Binding-site contacts:
Ligand atom CAV contacts residue ALA218 of chain 1.B at 3.7 Å (hydrophobic).
Ligand atom CAE contacts residue MET181 of chain 1.B at 3.5 Å (hydrophobic).
Ligand atom CL contacts residue GLY116 of chain 1.B at 3.5 Å.
Ligand atom CAU contacts residue NAD1 of chain 1.G at 3.5 Å.
Ligand atom CAR contacts residue NAD1 of chain 1.G at 3.5 Å.
Ligand atom NAX contacts residue GLU239 of chain 1.B at 3.8 Å.
Ligand atom CAI contacts residue TYR178 of chain 1.B at 3.2 Å (hydrophobic).
Ligand atom CAH contacts residue NAD1 of chain 1.G at 3.6 Å.
Ligand atom NAN contacts residue GLU239 of chain 1.B at 2.6 Å (salt-bridge).
Ligand atom CAD contacts residue MET181 of chain 1.B at 3.6 Å (hydrophobic).
Ligand atom CAQ contacts residue TYR178 of chain 1.B at 3.3 Å (hydrophobic).
Ligand atom CAG contacts residue ILE222 of chain 1.B at 3.7 Å (hydrophobic).
Ligand atom CAI contacts residue NAD1 of chain 1.G at 3.4 Å.
Ligand atom CAE contacts residue PHE117 of chain 1.B at 3.5 Å (hydrophobic).
Ligand atom OAP contacts residue NAD1 of chain 1.G at 3.5 Å.
Ligand atom CAQ contacts residue NAD1 of chain 1.G at 3.5 Å.
Ligand atom CAD contacts residue MET123 of chain 1.B at 3.8 Å (hydrophobic).
Ligand atom CAC contacts residue MET118 of chain 1.B at 3.9 Å (hydrophobic).
Ligand atom CAL contacts residue PRO176 of chain 1.B at 3.2 Å (hydrophobic).
Ligand atom CAL contacts residue ALA177 of chain 1.B at 3.8 Å (hydrophobic).
Ligand atom CAT contacts residue GLU239 of chain 1.B at 3.6 Å.
Ligand atom OAP contacts residue ALA218 of chain 1.B at 3.7 Å.
Ligand atom CAS contacts residue ALA218 of chain 1.B at 3.6 Å (hydrophobic).
Ligand atom CAJ contacts residue TYR178 of chain 1.B at 3.6 Å (hydrophobic).
Ligand atom OAA contacts residue TYR178 of chain 1.B at 2.6 Å (h-bond).
Ligand atom CAL contacts residue TYR178 of chain 1.B at 3.7 Å (hydrophobic).
Ligand atom CAG contacts residue NAD1 of chain 1.G at 3.3 Å.
Ligand atom CAE contacts residue GLY116 of chain 1.B at 3.5 Å.
Ligand atom CL contacts residue NAD1 of chain 1.G at 3.6 Å.
Ligand atom CAM contacts residue NAD1 of chain 1.G at 3.6 Å.
Ligand atom NAO contacts residue GLU239 of chain 1.B at 2.9 Å (salt-bridge).
Ligand atom CAS contacts residue MET181 of chain 1.B at 3.9 Å (hydrophobic).
Ligand atom CAT contacts residue ILE222 of chain 1.B at 3.6 Å (hydrophobic).
Ligand atom OAA contacts residue NAD1 of chain 1.G at 2.5 Å (h-bond).
Ligand atom NAN contacts residue ILE222 of chain 1.B at 3.8 Å.
Ligand atom CL contacts residue ALA218 of chain 1.B at 3.5 Å.
Ligand atom CAM contacts residue PHE169 of chain 1.B at 3.5 Å (hydrophobic).
Ligand atom CAC contacts residue MET181 of chain 1.B at 3.5 Å (hydrophobic).
Ligand atom CAK contacts residue LEU238 of chain 1.B at 3.3 Å (hydrophobic).
Ligand atom CAJ contacts residue ILE222 of chain 1.B at 3.6 Å (hydrophobic).

Sequence of chain 1.B:
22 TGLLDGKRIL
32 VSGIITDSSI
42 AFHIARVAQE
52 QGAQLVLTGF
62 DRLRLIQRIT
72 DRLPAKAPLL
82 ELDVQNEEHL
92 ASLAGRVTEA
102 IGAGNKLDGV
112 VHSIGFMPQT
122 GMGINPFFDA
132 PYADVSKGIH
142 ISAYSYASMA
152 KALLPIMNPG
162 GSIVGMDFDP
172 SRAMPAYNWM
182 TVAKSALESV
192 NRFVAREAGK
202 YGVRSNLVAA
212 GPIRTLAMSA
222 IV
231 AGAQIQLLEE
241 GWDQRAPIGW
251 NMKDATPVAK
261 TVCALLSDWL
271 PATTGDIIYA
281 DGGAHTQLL

The protein below binds the small molecule below.
Small molecule (SMILES): Oc1cc(Cn2cc(C3CC3)nn2)ccc1Oc1ccccc1Cl